Sequence of chain 1.A:
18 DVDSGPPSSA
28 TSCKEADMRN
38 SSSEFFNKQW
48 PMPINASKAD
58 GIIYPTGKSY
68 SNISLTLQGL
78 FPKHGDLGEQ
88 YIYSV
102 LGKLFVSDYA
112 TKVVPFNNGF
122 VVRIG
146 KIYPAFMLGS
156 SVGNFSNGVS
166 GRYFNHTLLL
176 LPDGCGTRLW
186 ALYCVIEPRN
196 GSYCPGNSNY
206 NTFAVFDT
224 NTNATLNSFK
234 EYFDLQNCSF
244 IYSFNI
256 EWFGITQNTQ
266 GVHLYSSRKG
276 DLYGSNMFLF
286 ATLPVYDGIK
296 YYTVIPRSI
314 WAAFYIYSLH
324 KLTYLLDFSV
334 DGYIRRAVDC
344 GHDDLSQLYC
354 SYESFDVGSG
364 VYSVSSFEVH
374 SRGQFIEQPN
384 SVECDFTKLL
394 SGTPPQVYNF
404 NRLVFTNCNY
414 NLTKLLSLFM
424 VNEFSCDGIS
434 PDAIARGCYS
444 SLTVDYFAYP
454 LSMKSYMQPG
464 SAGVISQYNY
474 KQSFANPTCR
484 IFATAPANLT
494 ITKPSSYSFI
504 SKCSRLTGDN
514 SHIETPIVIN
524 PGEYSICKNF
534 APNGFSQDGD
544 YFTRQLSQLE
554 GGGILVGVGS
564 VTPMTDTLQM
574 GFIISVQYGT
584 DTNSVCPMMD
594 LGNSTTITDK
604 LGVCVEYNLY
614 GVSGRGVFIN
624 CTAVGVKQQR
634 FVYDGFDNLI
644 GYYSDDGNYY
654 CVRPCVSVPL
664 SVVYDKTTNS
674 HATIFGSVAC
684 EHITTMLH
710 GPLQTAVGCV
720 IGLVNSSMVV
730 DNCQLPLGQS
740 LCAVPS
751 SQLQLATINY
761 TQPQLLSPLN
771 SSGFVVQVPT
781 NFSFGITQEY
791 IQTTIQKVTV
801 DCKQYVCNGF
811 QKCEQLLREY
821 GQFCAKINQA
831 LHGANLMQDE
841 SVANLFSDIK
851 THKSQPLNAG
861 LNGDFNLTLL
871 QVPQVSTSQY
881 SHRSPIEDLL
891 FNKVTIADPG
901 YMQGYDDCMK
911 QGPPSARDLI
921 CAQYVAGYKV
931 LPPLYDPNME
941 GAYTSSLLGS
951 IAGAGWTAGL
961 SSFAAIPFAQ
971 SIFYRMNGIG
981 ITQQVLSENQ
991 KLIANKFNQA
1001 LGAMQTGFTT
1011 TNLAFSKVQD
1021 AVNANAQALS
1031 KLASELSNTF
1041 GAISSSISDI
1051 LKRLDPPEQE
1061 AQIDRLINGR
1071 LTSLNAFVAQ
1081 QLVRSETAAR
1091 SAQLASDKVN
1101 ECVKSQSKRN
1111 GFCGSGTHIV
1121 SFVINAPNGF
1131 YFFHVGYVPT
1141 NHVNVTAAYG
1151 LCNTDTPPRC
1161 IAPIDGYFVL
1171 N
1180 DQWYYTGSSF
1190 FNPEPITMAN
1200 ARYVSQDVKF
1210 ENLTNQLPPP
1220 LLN

Binding-site contacts:
Ligand atom C2 contacts residue ASN532 of chain 1.A at 4.3 Å.
Ligand atom C1 contacts residue ASN170 of chain 1.B at 1.4 Å.
Ligand atom C8 contacts residue ASN170 of chain 1.B at 4.4 Å.
Ligand atom N2 contacts residue ASN170 of chain 1.B at 2.9 Å (h-bond).
Ligand atom C1 contacts residue ASN532 of chain 1.A at 4.4 Å.
Ligand atom O6 contacts residue PHE169 of chain 1.B at 4.3 Å.
Ligand atom C3 contacts residue ASN170 of chain 1.B at 3.8 Å.
Ligand atom C8 contacts residue PRO535 of chain 1.A at 4.5 Å (hydrophobic).
Ligand atom C8 contacts residue ASN532 of chain 1.A at 3.4 Å.
Ligand atom O3 contacts residue ASN532 of chain 1.A at 3.5 Å (h-bond).
Ligand atom C5 contacts residue ASN170 of chain 1.B at 3.6 Å.
Ligand atom C7 contacts residue ASN532 of chain 1.A at 3.7 Å.
Ligand atom C7 contacts residue ASN170 of chain 1.B at 3.3 Å.
Ligand atom N2 contacts residue ASN532 of chain 1.A at 3.2 Å (h-bond).
Ligand atom O3 contacts residue PRO535 of chain 1.A at 3.8 Å.
Ligand atom O6 contacts residue ASN170 of chain 1.B at 4.5 Å.
Ligand atom C2 contacts residue ASN170 of chain 1.B at 2.4 Å.
Ligand atom C3 contacts residue ASN532 of chain 1.A at 3.8 Å.
Ligand atom O5 contacts residue ASN170 of chain 1.B at 2.3 Å (h-bond).
Ligand atom O7 contacts residue ASN170 of chain 1.B at 3.2 Å (h-bond).
Ligand atom O4 contacts residue ASN532 of chain 1.A at 4.4 Å.
Ligand atom C4 contacts residue ASN170 of chain 1.B at 4.2 Å.

This protein binds this small molecule.
Small molecule (SMILES): CC(=O)N[C@@H]1[C@@H](O)[C@H](O)[C@@H](CO)O[C@H]1O

Sequence of chain 1.B:
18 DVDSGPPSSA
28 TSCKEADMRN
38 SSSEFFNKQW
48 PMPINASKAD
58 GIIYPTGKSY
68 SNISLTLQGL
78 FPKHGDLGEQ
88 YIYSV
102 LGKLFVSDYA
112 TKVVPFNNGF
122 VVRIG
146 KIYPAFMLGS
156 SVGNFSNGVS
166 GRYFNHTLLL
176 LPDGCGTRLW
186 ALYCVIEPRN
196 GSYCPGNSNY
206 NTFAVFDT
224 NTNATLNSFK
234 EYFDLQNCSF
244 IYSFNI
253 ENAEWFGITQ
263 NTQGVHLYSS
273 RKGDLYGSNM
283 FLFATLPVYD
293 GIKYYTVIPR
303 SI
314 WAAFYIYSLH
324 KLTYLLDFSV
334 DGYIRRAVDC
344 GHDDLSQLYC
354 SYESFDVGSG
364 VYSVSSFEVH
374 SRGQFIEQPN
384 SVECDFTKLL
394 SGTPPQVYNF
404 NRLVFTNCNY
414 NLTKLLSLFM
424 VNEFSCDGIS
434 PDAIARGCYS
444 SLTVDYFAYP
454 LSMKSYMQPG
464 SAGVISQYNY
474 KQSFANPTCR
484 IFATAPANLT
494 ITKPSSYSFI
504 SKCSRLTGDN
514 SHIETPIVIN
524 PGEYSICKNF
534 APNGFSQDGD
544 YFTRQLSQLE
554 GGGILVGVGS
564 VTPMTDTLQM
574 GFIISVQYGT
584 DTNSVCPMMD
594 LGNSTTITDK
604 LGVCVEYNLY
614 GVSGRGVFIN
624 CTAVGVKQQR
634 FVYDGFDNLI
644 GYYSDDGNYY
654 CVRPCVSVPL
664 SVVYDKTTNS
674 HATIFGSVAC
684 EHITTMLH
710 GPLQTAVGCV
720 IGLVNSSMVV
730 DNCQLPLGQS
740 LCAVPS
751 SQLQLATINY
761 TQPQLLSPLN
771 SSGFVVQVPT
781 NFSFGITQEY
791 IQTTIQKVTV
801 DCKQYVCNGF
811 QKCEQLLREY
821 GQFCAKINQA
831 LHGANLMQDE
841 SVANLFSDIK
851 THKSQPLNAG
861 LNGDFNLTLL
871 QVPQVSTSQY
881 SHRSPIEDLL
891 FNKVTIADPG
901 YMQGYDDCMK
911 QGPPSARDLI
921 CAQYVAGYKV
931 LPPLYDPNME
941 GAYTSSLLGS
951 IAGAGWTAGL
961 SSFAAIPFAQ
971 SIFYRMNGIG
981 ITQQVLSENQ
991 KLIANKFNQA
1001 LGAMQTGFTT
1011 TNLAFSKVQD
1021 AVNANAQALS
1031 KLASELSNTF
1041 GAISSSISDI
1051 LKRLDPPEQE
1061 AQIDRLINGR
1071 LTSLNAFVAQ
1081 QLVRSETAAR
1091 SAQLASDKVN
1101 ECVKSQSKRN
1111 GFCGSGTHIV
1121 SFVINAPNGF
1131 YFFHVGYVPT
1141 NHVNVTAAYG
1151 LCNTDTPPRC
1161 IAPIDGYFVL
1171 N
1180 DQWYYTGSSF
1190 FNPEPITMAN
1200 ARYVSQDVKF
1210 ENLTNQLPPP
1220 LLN